Sequence of chain 2.B:
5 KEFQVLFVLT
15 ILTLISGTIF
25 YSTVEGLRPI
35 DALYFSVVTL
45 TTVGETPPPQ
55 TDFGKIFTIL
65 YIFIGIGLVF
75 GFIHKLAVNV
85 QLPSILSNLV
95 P

Binding-site contacts:
Ligand atom OXT contacts residue LEU16 of chain 2.B at 3.0 Å.
Ligand atom O contacts residue SER20 of chain 2.B at 4.4 Å.
Ligand atom OXT contacts residue SER20 of chain 2.B at 4.5 Å.
Ligand atom O contacts residue GLY1 of chain 2.P at 3.8 Å.
Ligand atom C contacts residue LEU16 of chain 2.B at 3.4 Å (hydrophobic).
Ligand atom C contacts residue ILE19 of chain 2.B at 4.5 Å (hydrophobic).
Ligand atom O contacts residue LEU16 of chain 2.B at 3.9 Å.
Ligand atom OXT contacts residue ILE19 of chain 2.B at 3.5 Å.
Ligand atom CA contacts residue LEU16 of chain 2.B at 3.8 Å (hydrophobic).

A protein and the small-molecule ligand that binds it are described below.
Small molecule (SMILES): NCC(=O)O